Binding-site contacts:
Ligand atom C5 contacts residue TYR113 of chain 1.A at 4.0 Å (hydrophobic).
Ligand atom O2 contacts residue TYR115 of chain 1.A at 4.1 Å.
Ligand atom O3' contacts residue TYR85 of chain 1.A at 4.0 Å.
Ligand atom O4P contacts residue TYR113 of chain 1.A at 4.0 Å.
Ligand atom O2P contacts residue LYS84 of chain 1.A at 3.1 Å (salt-bridge).
Ligand atom C4 contacts residue LEU89 of chain 1.A at 3.6 Å (hydrophobic).
Ligand atom C1' contacts residue ARG87 of chain 1.A at 3.9 Å.
Ligand atom P2 contacts residue CA1 of chain 1.D at 3.9 Å.
Ligand atom O4' contacts residue ARG87 of chain 1.A at 2.8 Å (salt-bridge).
Ligand atom P2 contacts residue ARG87 of chain 1.A at 4.0 Å.
Ligand atom O1P contacts residue TYR85 of chain 1.A at 3.7 Å.
Ligand atom C5M contacts residue LEU36 of chain 1.A at 3.6 Å (hydrophobic).
Ligand atom C3' contacts residue TYR113 of chain 1.A at 3.8 Å (hydrophobic).
Ligand atom C4 contacts residue TYR115 of chain 1.A at 4.1 Å (hydrophobic).
Ligand atom C5 contacts residue LEU89 of chain 1.A at 4.0 Å (hydrophobic).
Ligand atom O4 contacts residue LEU37 of chain 1.A at 3.9 Å.
Ligand atom P1 contacts residue TYR85 of chain 1.A at 3.9 Å.
Ligand atom O4P contacts residue ASP21 of chain 1.A at 4.0 Å.
Ligand atom O4P contacts residue ASP40 of chain 1.A at 3.0 Å (salt-bridge).
Ligand atom O2 contacts residue ASP83 of chain 1.A at 3.7 Å.
Ligand atom C5M contacts residue TYR113 of chain 1.A at 3.9 Å (hydrophobic).
Ligand atom P2 contacts residue ARG35 of chain 1.A at 3.5 Å.
Ligand atom O4 contacts residue LEU89 of chain 1.A at 3.6 Å.
Ligand atom O5' contacts residue ARG87 of chain 1.A at 3.3 Å (salt-bridge).
Ligand atom C2' contacts residue TYR113 of chain 1.A at 3.7 Å (hydrophobic).
Ligand atom O3' contacts residue LYS84 of chain 1.A at 3.6 Å.
Ligand atom O5P contacts residue ARG35 of chain 1.A at 3.0 Å (salt-bridge).
Ligand atom P1 contacts residue LYS84 of chain 1.A at 3.9 Å.
Ligand atom O4P contacts residue CA1 of chain 1.D at 2.8 Å.
Ligand atom C5M contacts residue ARG35 of chain 1.A at 3.6 Å.
Ligand atom N3 contacts residue LEU89 of chain 1.A at 3.9 Å.
Ligand atom O5' contacts residue ARG35 of chain 1.A at 3.5 Å (salt-bridge).
Ligand atom O4P contacts residue ARG35 of chain 1.A at 2.8 Å (salt-bridge).
Ligand atom N3 contacts residue TYR115 of chain 1.A at 3.7 Å.
Ligand atom C4' contacts residue ARG87 of chain 1.A at 3.8 Å.
Ligand atom O5P contacts residue ARG87 of chain 1.A at 2.8 Å (salt-bridge).
Ligand atom O2P contacts residue TYR85 of chain 1.A at 3.0 Å (h-bond).
Ligand atom C2 contacts residue ASP83 of chain 1.A at 3.9 Å.
Ligand atom C5' contacts residue TYR113 of chain 1.A at 3.2 Å (hydrophobic).
Ligand atom C2 contacts residue TYR115 of chain 1.A at 3.9 Å (hydrophobic).

This protein binds this small molecule.
Small molecule (SMILES): Cc1cn([C@H]2C[C@H](OP(=O)(O)O)[C@@H](COP(=O)(O)O)O2)c(=O)[nH]c1=O

Sequence of chain 1.A:
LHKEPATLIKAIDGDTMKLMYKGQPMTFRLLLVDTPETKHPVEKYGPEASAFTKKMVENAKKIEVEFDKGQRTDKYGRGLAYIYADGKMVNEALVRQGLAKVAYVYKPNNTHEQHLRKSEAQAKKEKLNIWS